Sequence of chain 1.A:
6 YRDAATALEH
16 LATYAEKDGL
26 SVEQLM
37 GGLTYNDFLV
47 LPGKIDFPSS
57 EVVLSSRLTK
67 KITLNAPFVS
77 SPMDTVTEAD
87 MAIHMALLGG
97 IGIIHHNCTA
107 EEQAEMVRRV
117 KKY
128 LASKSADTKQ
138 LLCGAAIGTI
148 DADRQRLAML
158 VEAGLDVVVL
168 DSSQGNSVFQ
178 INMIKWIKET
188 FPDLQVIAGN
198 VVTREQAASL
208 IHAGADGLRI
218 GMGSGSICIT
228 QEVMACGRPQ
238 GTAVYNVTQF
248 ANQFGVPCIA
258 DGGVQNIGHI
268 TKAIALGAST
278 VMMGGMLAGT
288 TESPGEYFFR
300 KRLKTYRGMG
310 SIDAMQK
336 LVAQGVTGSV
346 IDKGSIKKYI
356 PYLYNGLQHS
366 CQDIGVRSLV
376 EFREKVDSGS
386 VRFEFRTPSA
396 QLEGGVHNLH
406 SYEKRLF

This small molecule binds to this protein.
Small molecule (SMILES): O=c1[nH]cnc2c1ncn2[C@@H]1O[C@H](COP(=O)(O)O)[C@@H](O)[C@H]1O

Binding-site contacts:
Ligand atom N3 contacts residue CYS225 of chain 1.A at 3.4 Å (h-bond).
Ligand atom O6 contacts residue GLY307 of chain 1.A at 3.3 Å.
Ligand atom C2 contacts residue THR227 of chain 1.A at 3.4 Å.
Ligand atom O3' contacts residue MET279 of chain 1.A at 3.5 Å (h-bond).
Ligand atom O3' contacts residue ASP258 of chain 1.A at 2.5 Å (salt-bridge).
Ligand atom O2P contacts residue GLY260 of chain 1.A at 2.9 Å (h-bond).
Ligand atom C2' contacts residue ARG216 of chain 1.A at 3.4 Å.
Ligand atom N1 contacts residue GLN339 of chain 1.A at 3.2 Å (h-bond).
Ligand atom C3' contacts residue SER77 of chain 1.A at 3.2 Å.
Ligand atom N7 contacts residue ILE224 of chain 1.A at 3.2 Å.
Ligand atom C5' contacts residue TYR305 of chain 1.A at 3.7 Å (hydrophobic).
Ligand atom O6 contacts residue MET308 of chain 1.A at 3.1 Å (h-bond).
Ligand atom C3' contacts residue ASP258 of chain 1.A at 3.4 Å.
Ligand atom N7 contacts residue GLY307 of chain 1.A at 3.3 Å.
Ligand atom O3P contacts residue GLY282 of chain 1.A at 3.7 Å.
Ligand atom O2' contacts residue ARG216 of chain 1.A at 3.1 Å (salt-bridge).
Ligand atom C5 contacts residue ILE224 of chain 1.A at 3.7 Å (hydrophobic).
Ligand atom O5' contacts residue GLY259 of chain 1.A at 3.5 Å.
Ligand atom C4' contacts residue ASP258 of chain 1.A at 3.4 Å.
Ligand atom C2 contacts residue CYS225 of chain 1.A at 3.1 Å (hydrophobic).
Ligand atom O2' contacts residue ASP258 of chain 1.A at 2.2 Å (salt-bridge).
Ligand atom O3' contacts residue ARG216 of chain 1.A at 3.2 Å (salt-bridge).
Ligand atom O2' contacts residue ASN197 of chain 1.A at 3.7 Å.
Ligand atom C6 contacts residue GLY309 of chain 1.A at 3.4 Å.
Ligand atom N7 contacts residue MET308 of chain 1.A at 3.2 Å (h-bond).
Ligand atom O1P contacts residue TYR305 of chain 1.A at 2.5 Å (h-bond).
Ligand atom O6 contacts residue GLY309 of chain 1.A at 2.4 Å (h-bond).
Ligand atom O6 contacts residue GLY340 of chain 1.A at 3.6 Å.
Ligand atom O5' contacts residue GLY222 of chain 1.A at 3.4 Å.
Ligand atom C2' contacts residue ASP258 of chain 1.A at 3.4 Å.
Ligand atom O4' contacts residue GLY222 of chain 1.A at 3.7 Å.
Ligand atom O1P contacts residue GLY282 of chain 1.A at 3.2 Å (h-bond).
Ligand atom O3' contacts residue SER77 of chain 1.A at 2.5 Å (h-bond).
Ligand atom C8 contacts residue MET79 of chain 1.A at 3.6 Å (hydrophobic).
Ligand atom P contacts residue SER223 of chain 1.A at 3.7 Å.
Ligand atom O1P contacts residue SER223 of chain 1.A at 2.7 Å (h-bond).
Ligand atom O3P contacts residue GLY281 of chain 1.A at 3.0 Å (h-bond).
Ligand atom C8 contacts residue ILE224 of chain 1.A at 3.4 Å (hydrophobic).
Ligand atom O2P contacts residue SER223 of chain 1.A at 3.0 Å (h-bond).
Ligand atom O2P contacts residue GLY222 of chain 1.A at 3.5 Å.

Sequence of chain 4.A:
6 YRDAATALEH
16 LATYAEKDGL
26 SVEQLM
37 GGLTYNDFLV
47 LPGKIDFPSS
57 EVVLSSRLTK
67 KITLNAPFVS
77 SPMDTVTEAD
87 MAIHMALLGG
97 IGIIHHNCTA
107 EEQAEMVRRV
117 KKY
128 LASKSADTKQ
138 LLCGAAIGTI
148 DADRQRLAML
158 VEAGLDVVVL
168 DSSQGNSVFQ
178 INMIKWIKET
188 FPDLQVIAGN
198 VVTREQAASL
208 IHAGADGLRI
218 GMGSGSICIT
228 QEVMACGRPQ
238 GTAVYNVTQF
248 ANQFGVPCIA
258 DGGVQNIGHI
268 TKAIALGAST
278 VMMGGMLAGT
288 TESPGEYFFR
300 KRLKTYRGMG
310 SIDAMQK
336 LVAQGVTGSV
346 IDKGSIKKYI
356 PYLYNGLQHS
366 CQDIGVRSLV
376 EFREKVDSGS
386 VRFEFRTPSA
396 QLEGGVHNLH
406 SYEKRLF